Sequence of chain 2.A:
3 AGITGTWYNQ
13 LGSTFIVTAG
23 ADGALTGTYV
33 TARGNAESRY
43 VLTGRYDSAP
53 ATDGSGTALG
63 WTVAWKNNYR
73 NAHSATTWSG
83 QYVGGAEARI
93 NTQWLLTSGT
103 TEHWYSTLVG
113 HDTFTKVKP

Binding-site contacts:
Ligand atom OE1 contacts residue ARG72 of chain 4.A at 3.3 Å (salt-bridge).
Ligand atom CD contacts residue ARG35 of chain 4.A at 3.4 Å.
Ligand atom OE1 contacts residue THR78 of chain 4.A at 2.6 Å (h-bond).
Ligand atom OE2 contacts residue ARG35 of chain 4.A at 3.1 Å (salt-bridge).
Ligand atom OE2 contacts residue THR33 of chain 4.A at 2.4 Å (h-bond).
Ligand atom N contacts residue PGE1 of chain 2.E at 3.7 Å.
Ligand atom CE2 contacts residue LEU98 of chain 4.A at 3.6 Å (hydrophobic).
Ligand atom OE2 contacts residue SER40 of chain 4.A at 3.4 Å (h-bond).
Ligand atom C contacts residue THR33 of chain 4.A at 3.7 Å.
Ligand atom CZ contacts residue TYR107 of chain 2.A at 3.8 Å (hydrophobic).
Ligand atom OE1 contacts residue ARG35 of chain 4.A at 3.5 Å.
Ligand atom OE1 contacts residue LEU98 of chain 4.A at 3.6 Å.
Ligand atom CE1 contacts residue TRP67 of chain 4.A at 3.4 Å (hydrophobic).
Ligand atom O contacts residue ALA34 of chain 4.A at 3.3 Å.
Ligand atom CB contacts residue TYR42 of chain 4.A at 3.7 Å (hydrophobic).
Ligand atom CZ contacts residue TRP96 of chain 4.A at 3.6 Å (hydrophobic).
Ligand atom CE1 contacts residue TRP96 of chain 4.A at 3.7 Å (hydrophobic).
Ligand atom CB contacts residue LEU110 of chain 4.A at 3.4 Å (hydrophobic).
Ligand atom CB contacts residue TYR107 of chain 2.A at 3.8 Å (hydrophobic).
Ligand atom NE2 contacts residue TRP67 of chain 4.A at 3.5 Å.
Ligand atom OE2 contacts residue ALA34 of chain 4.A at 3.7 Å.
Ligand atom NE2 contacts residue SER76 of chain 4.A at 2.9 Å (h-bond).
Ligand atom CD2 contacts residue TYR107 of chain 2.A at 3.7 Å (hydrophobic).
Ligand atom O contacts residue ARG35 of chain 4.A at 3.3 Å.
Ligand atom OE1 contacts residue THR33 of chain 4.A at 3.8 Å.
Ligand atom CB contacts residue TYR107 of chain 2.A at 3.4 Å (hydrophobic).
Ligand atom CG contacts residue TYR107 of chain 2.A at 3.8 Å (hydrophobic).
Ligand atom CB contacts residue PGE1 of chain 2.E at 3.3 Å.
Ligand atom CG contacts residue TYR42 of chain 4.A at 3.6 Å (hydrophobic).
Ligand atom OE1 contacts residue TRP67 of chain 4.A at 3.6 Å.
Ligand atom NE2 contacts residue TRP96 of chain 4.A at 3.4 Å.
Ligand atom CD contacts residue THR78 of chain 4.A at 3.7 Å.
Ligand atom CE2 contacts residue TYR107 of chain 2.A at 3.6 Å (hydrophobic).
Ligand atom CA contacts residue TYR107 of chain 2.A at 3.5 Å (hydrophobic).
Ligand atom CD2 contacts residue SER76 of chain 4.A at 3.6 Å.
Ligand atom CB contacts residue TRP67 of chain 4.A at 3.8 Å (hydrophobic).
Ligand atom NE2 contacts residue LEU98 of chain 4.A at 3.6 Å.
Ligand atom O contacts residue THR33 of chain 4.A at 3.2 Å.
Ligand atom CD contacts residue THR33 of chain 4.A at 3.1 Å.
Ligand atom N contacts residue TYR107 of chain 2.A at 3.8 Å.

The small molecule below binds the protein below.
Small molecule (SMILES): C[C@H](N)C(=O)N[C@@H](CC1=CN=C2C=CC=CC12)C(=O)N[C@@H](CO)C(=O)N[C@@H](CC1=NC=NC1)C(=O)N1CCC[C@H]1C(=O)N[C@@H](CCC(N)=O)C(=O)N[C@@H](Cc1ccccc1)C(=O)N[C@@H](CCC(=O)O)C(=O)N[C@@H](CCCCN)C(N)=O

Sequence of chain 4.A:
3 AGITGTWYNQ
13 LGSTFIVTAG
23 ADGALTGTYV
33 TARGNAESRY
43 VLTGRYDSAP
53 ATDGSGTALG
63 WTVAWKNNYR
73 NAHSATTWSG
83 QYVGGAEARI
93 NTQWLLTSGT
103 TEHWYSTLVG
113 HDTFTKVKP